Sequence of chain 2.C:
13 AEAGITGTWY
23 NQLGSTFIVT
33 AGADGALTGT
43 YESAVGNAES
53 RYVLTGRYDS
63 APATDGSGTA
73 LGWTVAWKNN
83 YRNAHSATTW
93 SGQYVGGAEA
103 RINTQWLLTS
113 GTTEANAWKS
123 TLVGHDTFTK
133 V

A protein and the small-molecule ligand that binds it are described below.
Small molecule (SMILES): CC(=O)N[C@H]1CSSC[C@@H](C(N)=O)NC(=O)[C@@H]2CCCN2C(=O)[C@@H]2CCCN2C(=O)CNC(=O)[C@H](CCC(N)=O)NC(=O)[C@@H]2CCCN2C(=O)[C@H](Cc2c[nH]cn2)NC1=O

Sequence of chain 1.A:
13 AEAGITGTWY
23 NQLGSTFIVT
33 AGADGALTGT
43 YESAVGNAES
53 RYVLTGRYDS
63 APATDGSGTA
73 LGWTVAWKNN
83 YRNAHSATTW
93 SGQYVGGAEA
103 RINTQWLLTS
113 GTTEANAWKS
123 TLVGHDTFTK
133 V

Binding-site contacts:
Ligand atom ND1 contacts residue TRP120 of chain 1.A at 4.1 Å.
Ligand atom CA contacts residue TRP79 of chain 2.C at 4.2 Å (hydrophobic).
Ligand atom CG contacts residue TRP120 of chain 1.A at 4.2 Å (hydrophobic).
Ligand atom NE2 contacts residue TRP92 of chain 2.C at 4.2 Å.
Ligand atom O contacts residue LEU25 of chain 2.C at 3.7 Å.
Ligand atom NE2 contacts residue TRP79 of chain 2.C at 3.8 Å.
Ligand atom CD contacts residue ALA117 of chain 1.A at 4.2 Å (hydrophobic).
Ligand atom CE1 contacts residue LEU110 of chain 2.C at 4.0 Å (hydrophobic).
Ligand atom CB contacts residue TRP79 of chain 2.C at 4.0 Å (hydrophobic).
Ligand atom CB contacts residue TRP120 of chain 1.A at 4.2 Å (hydrophobic).
Ligand atom OE1 contacts residue LEU110 of chain 2.C at 3.8 Å.
Ligand atom CA contacts residue SER45 of chain 2.C at 4.1 Å.
Ligand atom CA contacts residue TRP120 of chain 1.A at 3.6 Å (hydrophobic).
Ligand atom O contacts residue SER45 of chain 2.C at 2.9 Å.
Ligand atom NE2 contacts residue TRP120 of chain 1.A at 4.3 Å.
Ligand atom CG contacts residue TRP79 of chain 2.C at 3.7 Å (hydrophobic).
Ligand atom CB contacts residue TYR54 of chain 2.C at 3.8 Å (hydrophobic).
Ligand atom NE2 contacts residue TRP108 of chain 2.C at 3.5 Å.
Ligand atom NE2 contacts residue SER88 of chain 2.C at 3.2 Å (h-bond).
Ligand atom N contacts residue TRP120 of chain 1.A at 3.8 Å.
Ligand atom CG contacts residue TYR54 of chain 2.C at 3.8 Å (hydrophobic).
Ligand atom CG contacts residue ALA117 of chain 1.A at 3.8 Å (hydrophobic).
Ligand atom CD contacts residue TRP120 of chain 1.A at 4.1 Å (hydrophobic).
Ligand atom CB contacts residue TRP79 of chain 2.C at 3.8 Å (hydrophobic).
Ligand atom NE2 contacts residue THR90 of chain 2.C at 4.1 Å.
Ligand atom C contacts residue SER45 of chain 2.C at 4.0 Å.
Ligand atom CB contacts residue TRP120 of chain 1.A at 4.1 Å (hydrophobic).
Ligand atom O contacts residue SER27 of chain 2.C at 4.2 Å.
Ligand atom CB contacts residue SER45 of chain 2.C at 4.1 Å.
Ligand atom OE1 contacts residue THR90 of chain 2.C at 2.8 Å (h-bond).
Ligand atom CG contacts residue TRP79 of chain 2.C at 4.1 Å (hydrophobic).
Ligand atom CD contacts residue TRP120 of chain 1.A at 3.5 Å (hydrophobic).
Ligand atom OE1 contacts residue TRP79 of chain 2.C at 3.9 Å.
Ligand atom NE2 contacts residue LEU110 of chain 2.C at 4.1 Å.
Ligand atom CD contacts residue VAL47 of chain 2.C at 4.1 Å (hydrophobic).
Ligand atom CD2 contacts residue SER88 of chain 2.C at 3.9 Å.
Ligand atom CE1 contacts residue TRP79 of chain 2.C at 3.6 Å (hydrophobic).
Ligand atom CG contacts residue VAL47 of chain 2.C at 4.0 Å (hydrophobic).
Ligand atom CD contacts residue THR90 of chain 2.C at 4.0 Å.
Ligand atom CE1 contacts residue SER88 of chain 2.C at 4.3 Å.